Sequence of chain 1.A:
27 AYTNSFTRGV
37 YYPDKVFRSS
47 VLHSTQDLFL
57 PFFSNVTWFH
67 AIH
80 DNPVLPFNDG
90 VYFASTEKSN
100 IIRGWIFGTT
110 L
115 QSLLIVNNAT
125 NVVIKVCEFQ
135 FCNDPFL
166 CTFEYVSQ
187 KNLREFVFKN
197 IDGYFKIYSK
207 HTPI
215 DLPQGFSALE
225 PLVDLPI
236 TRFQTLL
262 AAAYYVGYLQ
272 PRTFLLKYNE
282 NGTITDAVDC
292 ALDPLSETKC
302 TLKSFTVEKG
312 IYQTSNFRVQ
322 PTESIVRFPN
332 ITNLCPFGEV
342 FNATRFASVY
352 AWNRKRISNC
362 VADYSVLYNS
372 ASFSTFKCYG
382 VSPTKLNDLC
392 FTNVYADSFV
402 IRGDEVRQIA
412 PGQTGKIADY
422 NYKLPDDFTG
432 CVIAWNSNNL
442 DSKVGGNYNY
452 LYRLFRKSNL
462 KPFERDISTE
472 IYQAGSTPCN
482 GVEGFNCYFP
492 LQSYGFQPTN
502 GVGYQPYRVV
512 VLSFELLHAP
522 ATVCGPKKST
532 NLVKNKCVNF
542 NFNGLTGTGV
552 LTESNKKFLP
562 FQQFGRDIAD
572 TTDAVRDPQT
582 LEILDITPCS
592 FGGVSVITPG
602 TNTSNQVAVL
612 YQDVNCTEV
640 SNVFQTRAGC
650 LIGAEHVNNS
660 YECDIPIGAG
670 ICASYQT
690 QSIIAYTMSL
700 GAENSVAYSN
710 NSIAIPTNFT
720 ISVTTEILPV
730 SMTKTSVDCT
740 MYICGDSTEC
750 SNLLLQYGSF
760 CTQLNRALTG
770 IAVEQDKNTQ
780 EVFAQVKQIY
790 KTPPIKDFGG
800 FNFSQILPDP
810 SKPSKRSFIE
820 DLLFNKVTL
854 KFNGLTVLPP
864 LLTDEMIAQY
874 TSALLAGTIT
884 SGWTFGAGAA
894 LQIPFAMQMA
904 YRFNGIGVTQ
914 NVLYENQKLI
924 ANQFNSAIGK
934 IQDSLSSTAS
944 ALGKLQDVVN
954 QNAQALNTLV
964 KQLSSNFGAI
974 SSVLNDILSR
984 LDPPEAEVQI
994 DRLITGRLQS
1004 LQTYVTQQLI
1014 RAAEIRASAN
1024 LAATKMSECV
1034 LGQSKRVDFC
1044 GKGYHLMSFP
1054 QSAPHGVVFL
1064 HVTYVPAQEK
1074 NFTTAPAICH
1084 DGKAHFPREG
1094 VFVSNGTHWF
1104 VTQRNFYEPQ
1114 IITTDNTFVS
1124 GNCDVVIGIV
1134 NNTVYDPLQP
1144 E

A small-molecule ligand and the protein it binds are described below.
Small molecule (SMILES): CC(=O)N[C@@H]1[C@@H](O)[C@H](O)[C@@H](CO)O[C@H]1O

Binding-site contacts:
Ligand atom C7 contacts residue ASN282 of chain 1.A at 3.1 Å.
Ligand atom N2 contacts residue ASN282 of chain 1.A at 3.0 Å (h-bond).
Ligand atom C3 contacts residue ASN282 of chain 1.A at 3.8 Å.
Ligand atom C2 contacts residue ASN282 of chain 1.A at 2.5 Å.
Ligand atom O5 contacts residue ASN282 of chain 1.A at 2.3 Å (h-bond).
Ligand atom C8 contacts residue ASN282 of chain 1.A at 4.4 Å.
Ligand atom O7 contacts residue ASN282 of chain 1.A at 2.8 Å (h-bond).
Ligand atom C4 contacts residue ASN282 of chain 1.A at 4.2 Å.
Ligand atom C5 contacts residue ASN282 of chain 1.A at 3.6 Å.
Ligand atom C1 contacts residue ASN282 of chain 1.A at 1.4 Å.